Binding-site contacts:
Ligand atom C7 contacts residue PHE369 of chain 1.A at 4.1 Å (hydrophobic).
Ligand atom C6 contacts residue SER394 of chain 1.A at 4.1 Å.
Ligand atom C5 contacts residue ASN370 of chain 1.A at 3.7 Å.
Ligand atom C4 contacts residue ASN370 of chain 1.A at 4.3 Å.
Ligand atom C2 contacts residue ASN370 of chain 1.A at 2.6 Å.
Ligand atom N2 contacts residue ASN370 of chain 1.A at 3.0 Å (h-bond).
Ligand atom O5 contacts residue SER394 of chain 1.A at 4.4 Å.
Ligand atom O5 contacts residue ASN370 of chain 1.A at 2.4 Å (h-bond).
Ligand atom C1 contacts residue ASN370 of chain 1.A at 1.5 Å.
Ligand atom O7 contacts residue PHE369 of chain 1.A at 4.3 Å.
Ligand atom C8 contacts residue PHE369 of chain 1.A at 3.6 Å (hydrophobic).
Ligand atom C6 contacts residue ASN370 of chain 1.A at 4.4 Å.
Ligand atom C7 contacts residue ASN370 of chain 1.A at 4.2 Å.
Ligand atom C3 contacts residue ASN370 of chain 1.A at 3.9 Å.

This small molecule binds to this protein.
Small molecule (SMILES): CC(=O)N[C@@H]1[C@@H](O)[C@H](O)[C@@H](CO)O[C@H]1O

Sequence of chain 1.A:
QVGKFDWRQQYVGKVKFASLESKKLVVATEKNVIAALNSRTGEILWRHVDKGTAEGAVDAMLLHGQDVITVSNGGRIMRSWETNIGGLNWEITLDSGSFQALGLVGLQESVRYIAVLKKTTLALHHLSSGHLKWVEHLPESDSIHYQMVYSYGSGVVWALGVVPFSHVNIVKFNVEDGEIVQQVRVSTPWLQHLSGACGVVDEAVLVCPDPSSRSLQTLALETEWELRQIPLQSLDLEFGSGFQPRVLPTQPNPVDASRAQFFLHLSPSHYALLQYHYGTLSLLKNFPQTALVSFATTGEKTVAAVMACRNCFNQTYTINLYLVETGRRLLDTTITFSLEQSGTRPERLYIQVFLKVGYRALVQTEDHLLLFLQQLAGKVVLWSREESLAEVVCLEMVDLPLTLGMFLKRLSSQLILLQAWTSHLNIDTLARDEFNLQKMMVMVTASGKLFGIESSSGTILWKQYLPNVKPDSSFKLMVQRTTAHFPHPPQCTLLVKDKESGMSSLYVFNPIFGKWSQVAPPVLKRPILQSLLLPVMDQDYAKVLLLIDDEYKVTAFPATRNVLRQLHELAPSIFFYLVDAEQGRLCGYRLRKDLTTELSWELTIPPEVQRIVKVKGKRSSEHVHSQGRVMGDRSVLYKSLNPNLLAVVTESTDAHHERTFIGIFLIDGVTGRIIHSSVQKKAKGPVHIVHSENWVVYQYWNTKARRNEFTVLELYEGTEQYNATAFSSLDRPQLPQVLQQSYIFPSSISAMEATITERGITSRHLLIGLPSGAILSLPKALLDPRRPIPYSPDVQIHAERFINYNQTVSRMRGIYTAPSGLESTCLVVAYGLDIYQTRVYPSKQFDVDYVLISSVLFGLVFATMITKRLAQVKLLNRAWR